Sequence of chain 1.B:
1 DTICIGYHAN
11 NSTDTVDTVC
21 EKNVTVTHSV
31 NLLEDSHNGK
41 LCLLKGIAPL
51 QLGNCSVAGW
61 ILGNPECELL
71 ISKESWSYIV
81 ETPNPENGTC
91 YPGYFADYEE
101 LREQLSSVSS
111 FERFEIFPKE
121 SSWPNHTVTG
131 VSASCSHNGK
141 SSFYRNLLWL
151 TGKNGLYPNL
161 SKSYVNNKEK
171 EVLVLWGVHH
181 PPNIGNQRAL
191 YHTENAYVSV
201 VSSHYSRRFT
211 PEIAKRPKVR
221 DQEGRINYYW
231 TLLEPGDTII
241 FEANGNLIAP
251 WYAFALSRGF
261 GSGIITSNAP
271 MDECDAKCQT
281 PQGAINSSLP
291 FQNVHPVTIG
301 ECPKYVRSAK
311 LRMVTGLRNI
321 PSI

A protein and the small-molecule ligand that binds it are described below.
Small molecule (SMILES): CC(=O)N[C@@H]1[C@@H](O)[C@H](O)[C@@H](CO)O[C@H]1O

Binding-site contacts:
Ligand atom N2 contacts residue ASN54 of chain 1.B at 2.9 Å (h-bond).
Ligand atom C2 contacts residue ASN54 of chain 1.B at 2.4 Å.
Ligand atom C5 contacts residue ASN54 of chain 1.B at 3.7 Å.
Ligand atom O5 contacts residue ASN54 of chain 1.B at 2.4 Å (h-bond).
Ligand atom O7 contacts residue ASN54 of chain 1.B at 3.1 Å (h-bond).
Ligand atom C7 contacts residue ASN54 of chain 1.B at 3.2 Å.
Ligand atom C4 contacts residue ASN54 of chain 1.B at 4.2 Å.
Ligand atom C3 contacts residue ASN54 of chain 1.B at 3.8 Å.
Ligand atom C8 contacts residue ASN54 of chain 1.B at 4.3 Å.
Ligand atom C1 contacts residue ASN54 of chain 1.B at 1.4 Å.